Sequence of chain 1.C:
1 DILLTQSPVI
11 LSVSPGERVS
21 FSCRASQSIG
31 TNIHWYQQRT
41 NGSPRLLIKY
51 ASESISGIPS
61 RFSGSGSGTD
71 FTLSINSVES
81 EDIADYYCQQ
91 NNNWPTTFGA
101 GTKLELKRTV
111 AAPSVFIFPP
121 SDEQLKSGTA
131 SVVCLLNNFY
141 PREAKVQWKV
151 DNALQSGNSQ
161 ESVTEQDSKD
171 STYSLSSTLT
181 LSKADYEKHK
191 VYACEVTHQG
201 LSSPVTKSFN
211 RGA

Binding-site contacts:
Ligand atom CD2 contacts residue TYR87 of chain 1.C at 3.5 Å (hydrophobic).
Ligand atom OE1 contacts residue PRO41 of chain 1.D at 3.5 Å (h-bond).
Ligand atom CZ contacts residue GLN111 of chain 1.D at 3.2 Å.
Ligand atom CB contacts residue ASP85 of chain 1.C at 3.6 Å.
Ligand atom CB contacts residue GLU154 of chain 1.D at 3.6 Å.
Ligand atom CB contacts residue GLU165 of chain 1.C at 3.6 Å.
Ligand atom CD contacts residue PRO41 of chain 1.D at 3.3 Å (hydrophobic).
Ligand atom CE1 contacts residue GLN39 of chain 1.D at 3.1 Å.
Ligand atom NE contacts residue ASP85 of chain 1.C at 2.8 Å (salt-bridge).
Ligand atom O contacts residue LYS103 of chain 1.C at 3.6 Å.
Ligand atom CZ contacts residue GLN39 of chain 1.D at 3.3 Å.
Ligand atom CB contacts residue SER40 of chain 1.D at 3.6 Å.
Ligand atom C contacts residue ASN41 of chain 1.C at 3.7 Å.
Ligand atom CG2 contacts residue PRO173 of chain 1.D at 3.6 Å (hydrophobic).
Ligand atom O contacts residue THR40 of chain 1.C at 3.5 Å.
Ligand atom CZ contacts residue ASP85 of chain 1.C at 3.5 Å.
Ligand atom N contacts residue ASP85 of chain 1.C at 2.7 Å (salt-bridge).
Ligand atom CG contacts residue TYR87 of chain 1.C at 3.4 Å (hydrophobic).
Ligand atom CD2 contacts residue ALA100 of chain 1.C at 3.5 Å (hydrophobic).
Ligand atom OG contacts residue GLU154 of chain 1.D at 2.8 Å (salt-bridge).
Ligand atom C contacts residue ASP85 of chain 1.C at 3.4 Å.
Ligand atom NE2 contacts residue PRO41 of chain 1.D at 3.1 Å (h-bond).
Ligand atom NH1 contacts residue GLN111 of chain 1.D at 2.8 Å (h-bond).
Ligand atom NH1 contacts residue SER43 of chain 1.C at 3.5 Å (h-bond).
Ligand atom O contacts residue ASN41 of chain 1.C at 3.0 Å (h-bond).
Ligand atom NH1 contacts residue GLY42 of chain 1.C at 3.4 Å (h-bond).
Ligand atom CA contacts residue ASN41 of chain 1.C at 3.7 Å.
Ligand atom CD1 contacts residue THR90 of chain 1.D at 3.5 Å.
Ligand atom CE2 contacts residue GLN39 of chain 1.D at 3.5 Å.
Ligand atom CD1 contacts residue GLN39 of chain 1.D at 3.6 Å.
Ligand atom CD2 contacts residue ILE92 of chain 1.D at 3.6 Å (hydrophobic).
Ligand atom CG contacts residue ASP85 of chain 1.C at 3.6 Å.
Ligand atom NH1 contacts residue THR40 of chain 1.C at 3.0 Å (h-bond).
Ligand atom NH2 contacts residue GLN111 of chain 1.D at 2.7 Å (h-bond).
Ligand atom NH2 contacts residue ASP85 of chain 1.C at 3.0 Å (salt-bridge).
Ligand atom O contacts residue PRO41 of chain 1.D at 3.5 Å.
Ligand atom CA contacts residue ASP85 of chain 1.C at 3.3 Å.
Ligand atom NH2 contacts residue ALA84 of chain 1.C at 3.3 Å.
Ligand atom CD contacts residue ASP85 of chain 1.C at 3.4 Å.
Ligand atom CD contacts residue GLY42 of chain 1.C at 3.4 Å.

The small molecule below binds the protein below.
Small molecule (SMILES): CC(C)C[C@@H]1NC(=O)[C@H](CCCN=C(N)N)NC(=O)[C@H](CCCN=C(N)N)NC(=O)[C@H]([C@@H](C)O)NC(=O)[C@H](CO)NC(=O)[C@H](CC(C)C)NC(=O)[C@H](CC(=O)O)NC(=O)[C@H](Cc2ccccc2)NC(=O)[C@H](CCC(N)=O)NC(=O)CNC(=O)CNC(=O)[C@H](CCCCN)NC1=O

Sequence of chain 1.D:
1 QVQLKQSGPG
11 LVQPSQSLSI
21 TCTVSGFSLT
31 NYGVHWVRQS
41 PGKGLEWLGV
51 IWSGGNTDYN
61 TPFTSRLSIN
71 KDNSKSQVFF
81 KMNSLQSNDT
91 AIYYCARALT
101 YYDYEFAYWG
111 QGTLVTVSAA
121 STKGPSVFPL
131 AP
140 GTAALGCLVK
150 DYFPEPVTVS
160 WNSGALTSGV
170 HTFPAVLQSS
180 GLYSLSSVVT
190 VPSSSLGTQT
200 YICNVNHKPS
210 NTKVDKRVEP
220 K